Binding-site contacts:
Ligand atom O2' contacts residue LYS979 of chain 1.B at 4.2 Å.
Ligand atom OP1 contacts residue ALA772 of chain 1.B at 4.2 Å.
Ligand atom C4' contacts residue GLY484 of chain 1.A at 4.0 Å.
Ligand atom P contacts residue LYS987 of chain 1.B at 3.6 Å.
Ligand atom O3' contacts residue LYS979 of chain 1.B at 3.3 Å (salt-bridge).
Ligand atom C5' contacts residue HIS1097 of chain 1.B at 3.6 Å.
Ligand atom O3' contacts residue ASP483 of chain 1.A at 3.8 Å.
Ligand atom O2' contacts residue ASP485 of chain 1.A at 3.8 Å.
Ligand atom O2' contacts residue ALA477 of chain 1.B at 3.6 Å.
Ligand atom O4' contacts residue HIS1097 of chain 1.B at 3.5 Å (h-bond).
Ligand atom O3' contacts residue ARG446 of chain 1.A at 4.0 Å.
Ligand atom C3' contacts residue MG1 of chain 1.P at 4.0 Å.
Ligand atom O3' contacts residue GLN776 of chain 1.B at 3.9 Å.
Ligand atom P contacts residue LYS979 of chain 1.B at 4.0 Å.
Ligand atom O3' contacts residue GLN481 of chain 1.B at 4.2 Å.
Ligand atom OP1 contacts residue ALA477 of chain 1.B at 3.9 Å.
Ligand atom C3' contacts residue ASP485 of chain 1.A at 3.5 Å.
Ligand atom O2' contacts residue ARG1096 of chain 1.B at 2.7 Å (salt-bridge).
Ligand atom OP1 contacts residue MET773 of chain 1.B at 3.9 Å.
Ligand atom C5' contacts residue ALA477 of chain 1.B at 3.8 Å (hydrophobic).
Ligand atom O3' contacts residue MG1 of chain 1.P at 2.6 Å.
Ligand atom O2' contacts residue HIS1097 of chain 1.B at 3.9 Å.
Ligand atom O2' contacts residue GLN776 of chain 1.B at 3.8 Å.
Ligand atom O3' contacts residue ASP485 of chain 1.A at 2.3 Å (salt-bridge).
Ligand atom C4' contacts residue HIS1097 of chain 1.B at 3.3 Å.
Ligand atom N2 contacts residue PRO448 of chain 1.A at 3.7 Å.
Ligand atom OP1 contacts residue ASP483 of chain 1.A at 4.0 Å.
Ligand atom OP1 contacts residue ARG497 of chain 1.B at 4.2 Å.
Ligand atom OP1 contacts residue GLN481 of chain 1.B at 4.2 Å.
Ligand atom C4' contacts residue ASP485 of chain 1.A at 4.0 Å.
Ligand atom O3' contacts residue ALA477 of chain 1.B at 3.9 Å.
Ligand atom OP2 contacts residue LYS987 of chain 1.B at 3.7 Å.
Ligand atom OP1 contacts residue LYS979 of chain 1.B at 3.4 Å (salt-bridge).
Ligand atom C2' contacts residue ASP485 of chain 1.A at 4.2 Å.
Ligand atom C5' contacts residue GLN481 of chain 1.B at 3.6 Å.
Ligand atom C5' contacts residue GLY478 of chain 1.B at 4.2 Å.
Ligand atom C2' contacts residue ARG1096 of chain 1.B at 4.1 Å.
Ligand atom O2' contacts residue ARG446 of chain 1.A at 3.8 Å.
Ligand atom C5' contacts residue GLY484 of chain 1.A at 4.0 Å.
Ligand atom OP1 contacts residue LYS987 of chain 1.B at 2.6 Å (salt-bridge).

Sequence of chain 1.B:
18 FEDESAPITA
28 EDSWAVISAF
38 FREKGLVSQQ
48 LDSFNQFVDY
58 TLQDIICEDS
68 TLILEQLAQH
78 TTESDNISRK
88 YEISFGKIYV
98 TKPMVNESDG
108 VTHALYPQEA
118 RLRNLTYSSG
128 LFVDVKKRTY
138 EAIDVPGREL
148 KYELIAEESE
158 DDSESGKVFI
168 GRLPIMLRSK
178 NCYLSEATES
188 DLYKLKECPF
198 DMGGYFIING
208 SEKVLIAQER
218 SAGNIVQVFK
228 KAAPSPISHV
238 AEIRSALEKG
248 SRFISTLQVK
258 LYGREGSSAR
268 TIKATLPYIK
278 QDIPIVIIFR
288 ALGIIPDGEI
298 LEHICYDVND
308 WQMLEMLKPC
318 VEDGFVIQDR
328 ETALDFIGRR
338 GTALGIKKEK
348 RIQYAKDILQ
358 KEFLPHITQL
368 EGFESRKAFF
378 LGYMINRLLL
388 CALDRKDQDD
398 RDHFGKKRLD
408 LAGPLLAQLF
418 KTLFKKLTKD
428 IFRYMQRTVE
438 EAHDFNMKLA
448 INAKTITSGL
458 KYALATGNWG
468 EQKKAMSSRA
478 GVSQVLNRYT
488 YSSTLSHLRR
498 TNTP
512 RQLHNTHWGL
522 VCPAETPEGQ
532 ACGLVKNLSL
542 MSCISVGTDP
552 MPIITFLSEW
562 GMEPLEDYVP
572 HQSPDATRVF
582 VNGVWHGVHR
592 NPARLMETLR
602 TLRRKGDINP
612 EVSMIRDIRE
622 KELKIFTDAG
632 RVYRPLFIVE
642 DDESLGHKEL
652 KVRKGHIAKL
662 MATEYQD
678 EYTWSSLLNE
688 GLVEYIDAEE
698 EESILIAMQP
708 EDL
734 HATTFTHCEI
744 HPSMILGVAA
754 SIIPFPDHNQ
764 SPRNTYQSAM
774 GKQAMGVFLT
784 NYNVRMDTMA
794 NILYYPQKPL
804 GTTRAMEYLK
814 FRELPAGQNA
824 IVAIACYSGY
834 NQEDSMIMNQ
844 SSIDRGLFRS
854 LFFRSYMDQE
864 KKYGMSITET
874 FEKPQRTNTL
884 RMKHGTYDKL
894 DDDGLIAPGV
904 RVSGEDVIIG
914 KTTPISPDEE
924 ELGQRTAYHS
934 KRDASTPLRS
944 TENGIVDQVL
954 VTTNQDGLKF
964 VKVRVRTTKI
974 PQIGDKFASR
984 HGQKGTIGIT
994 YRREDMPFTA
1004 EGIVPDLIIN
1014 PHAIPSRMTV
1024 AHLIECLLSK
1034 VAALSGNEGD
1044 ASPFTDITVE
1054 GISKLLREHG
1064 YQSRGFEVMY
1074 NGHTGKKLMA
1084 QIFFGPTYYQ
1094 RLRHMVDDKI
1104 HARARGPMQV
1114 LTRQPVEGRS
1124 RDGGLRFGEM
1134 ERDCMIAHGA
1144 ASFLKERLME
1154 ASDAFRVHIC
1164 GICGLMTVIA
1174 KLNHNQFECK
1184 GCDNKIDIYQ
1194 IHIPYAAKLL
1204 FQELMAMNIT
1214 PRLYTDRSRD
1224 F

Sequence of chain 1.A:
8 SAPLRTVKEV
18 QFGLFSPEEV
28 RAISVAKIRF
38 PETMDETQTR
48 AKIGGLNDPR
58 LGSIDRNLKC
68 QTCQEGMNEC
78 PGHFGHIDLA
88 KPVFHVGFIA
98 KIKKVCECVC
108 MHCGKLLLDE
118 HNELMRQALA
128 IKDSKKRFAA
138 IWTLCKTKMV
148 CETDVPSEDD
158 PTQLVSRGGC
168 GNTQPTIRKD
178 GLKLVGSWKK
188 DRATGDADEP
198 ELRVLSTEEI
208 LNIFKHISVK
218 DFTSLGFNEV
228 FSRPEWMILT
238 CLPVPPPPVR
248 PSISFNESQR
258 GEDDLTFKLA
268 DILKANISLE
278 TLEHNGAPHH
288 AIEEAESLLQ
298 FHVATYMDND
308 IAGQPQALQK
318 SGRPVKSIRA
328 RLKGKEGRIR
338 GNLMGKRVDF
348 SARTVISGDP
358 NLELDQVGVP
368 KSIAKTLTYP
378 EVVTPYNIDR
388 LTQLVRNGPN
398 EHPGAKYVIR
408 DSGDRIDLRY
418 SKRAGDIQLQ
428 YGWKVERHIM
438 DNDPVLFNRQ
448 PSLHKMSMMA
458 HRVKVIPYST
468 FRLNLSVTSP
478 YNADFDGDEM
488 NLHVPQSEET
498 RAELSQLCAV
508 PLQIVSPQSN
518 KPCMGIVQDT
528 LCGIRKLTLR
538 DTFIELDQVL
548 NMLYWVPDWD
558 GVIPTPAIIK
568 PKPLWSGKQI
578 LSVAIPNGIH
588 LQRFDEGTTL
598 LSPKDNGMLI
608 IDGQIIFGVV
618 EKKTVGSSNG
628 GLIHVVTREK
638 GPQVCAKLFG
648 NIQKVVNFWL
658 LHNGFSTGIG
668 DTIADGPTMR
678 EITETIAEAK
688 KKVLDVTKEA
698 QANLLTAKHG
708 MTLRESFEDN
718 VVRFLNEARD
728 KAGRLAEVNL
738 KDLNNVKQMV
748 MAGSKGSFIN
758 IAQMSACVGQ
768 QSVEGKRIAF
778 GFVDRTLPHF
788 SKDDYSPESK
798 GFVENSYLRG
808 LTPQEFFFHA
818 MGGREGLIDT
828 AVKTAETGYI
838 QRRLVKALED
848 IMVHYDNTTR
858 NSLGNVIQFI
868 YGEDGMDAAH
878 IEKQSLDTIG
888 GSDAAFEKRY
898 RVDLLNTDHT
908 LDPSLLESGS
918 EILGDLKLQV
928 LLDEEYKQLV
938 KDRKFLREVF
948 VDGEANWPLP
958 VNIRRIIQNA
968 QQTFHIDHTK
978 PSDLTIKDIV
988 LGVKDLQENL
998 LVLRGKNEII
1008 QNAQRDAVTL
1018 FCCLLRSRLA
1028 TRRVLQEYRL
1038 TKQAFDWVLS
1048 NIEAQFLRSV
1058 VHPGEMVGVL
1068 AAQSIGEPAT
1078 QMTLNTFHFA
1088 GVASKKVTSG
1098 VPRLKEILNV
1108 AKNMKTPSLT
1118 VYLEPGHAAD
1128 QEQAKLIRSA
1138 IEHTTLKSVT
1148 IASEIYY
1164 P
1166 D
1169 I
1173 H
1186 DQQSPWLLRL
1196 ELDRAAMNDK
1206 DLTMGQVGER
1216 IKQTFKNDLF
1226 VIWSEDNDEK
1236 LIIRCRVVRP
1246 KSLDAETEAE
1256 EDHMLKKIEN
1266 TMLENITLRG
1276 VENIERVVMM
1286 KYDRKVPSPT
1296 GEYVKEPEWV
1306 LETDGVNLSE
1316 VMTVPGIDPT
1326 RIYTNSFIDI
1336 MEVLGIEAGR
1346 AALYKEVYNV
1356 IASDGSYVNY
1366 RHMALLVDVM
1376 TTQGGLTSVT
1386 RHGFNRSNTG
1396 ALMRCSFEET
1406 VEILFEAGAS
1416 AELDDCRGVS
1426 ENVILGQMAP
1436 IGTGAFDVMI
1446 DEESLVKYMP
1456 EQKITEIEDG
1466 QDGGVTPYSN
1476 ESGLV

The small molecule below binds the protein below.
Small molecule (SMILES): Nc1ccn([C@@H]2O[C@H](CO[P](=O)(O)O[C@H]3[C@@H](O)[C@H](n4ccc(=O)[nH]c4=O)O[C@@H]3CO[P](=O)(O)O[C@H]3[C@@H](O)[C@H](n4cnc5c(N)ncnc54)O[C@@H]3COP(=O)=O)[C@@H](O[P](=O)(O)OC[C@H]3O[C@@H](n4cnc5c(=O)nc(N)[nH]c54)[C@H](O)[C@@H]3O[P](=O)(O)OC[C@H]3O[C@@H](n4cnc5c(N)ncnc54)[C@H](O)[C@@H]3O[P](=O)(O)OC[C@H]3O[C@@H](n4cnc5c(=O)nc(N)[nH]c54)[C@H](O)[C@@H]3O[P](=O)(O)OC[C@H]3O[C@@H](n4cnc5c(N)ncnc54)[C@H](O)[C@@H]3O[P](=O)(O)OC[C@H]3O[C@@H](n4cnc5c(=O)nc(N)[nH]c54)[C@H](O)[C@@H]3O[P](=O)(O)OC[C@H]3O[C@@H](n4cnc5c(=O)nc(N)[nH]c54)[C@H](O)[C@@H]3O)[C@H]2O)c(=O)n1